This small molecule binds to this protein.
Small molecule (SMILES): CC(=O)N[C@@H]1[C@@H](O)[C@H](O)[C@@H](CO)O[C@H]1O

Binding-site contacts:
Ligand atom O5 contacts residue ASN56 of chain 1.A at 2.4 Å (h-bond).
Ligand atom C2 contacts residue ASN56 of chain 1.A at 2.5 Å.
Ligand atom C7 contacts residue ASN56 of chain 1.A at 4.1 Å.
Ligand atom O7 contacts residue ASN56 of chain 1.A at 4.3 Å.
Ligand atom O5 contacts residue SER58 of chain 1.A at 4.5 Å.
Ligand atom C5 contacts residue ASN56 of chain 1.A at 3.7 Å.
Ligand atom C3 contacts residue ASN56 of chain 1.A at 3.9 Å.
Ligand atom C4 contacts residue ASN56 of chain 1.A at 4.3 Å.
Ligand atom C7 contacts residue THR59 of chain 1.A at 4.2 Å.
Ligand atom O6 contacts residue ASN56 of chain 1.A at 4.4 Å.
Ligand atom N2 contacts residue THR59 of chain 1.A at 3.6 Å.
Ligand atom N2 contacts residue SER58 of chain 1.A at 3.8 Å.
Ligand atom C1 contacts residue SER58 of chain 1.A at 3.8 Å.
Ligand atom N2 contacts residue ASN56 of chain 1.A at 3.0 Å (h-bond).
Ligand atom C1 contacts residue ASN56 of chain 1.A at 1.5 Å.
Ligand atom C2 contacts residue SER58 of chain 1.A at 3.5 Å.

Sequence of chain 1.A:
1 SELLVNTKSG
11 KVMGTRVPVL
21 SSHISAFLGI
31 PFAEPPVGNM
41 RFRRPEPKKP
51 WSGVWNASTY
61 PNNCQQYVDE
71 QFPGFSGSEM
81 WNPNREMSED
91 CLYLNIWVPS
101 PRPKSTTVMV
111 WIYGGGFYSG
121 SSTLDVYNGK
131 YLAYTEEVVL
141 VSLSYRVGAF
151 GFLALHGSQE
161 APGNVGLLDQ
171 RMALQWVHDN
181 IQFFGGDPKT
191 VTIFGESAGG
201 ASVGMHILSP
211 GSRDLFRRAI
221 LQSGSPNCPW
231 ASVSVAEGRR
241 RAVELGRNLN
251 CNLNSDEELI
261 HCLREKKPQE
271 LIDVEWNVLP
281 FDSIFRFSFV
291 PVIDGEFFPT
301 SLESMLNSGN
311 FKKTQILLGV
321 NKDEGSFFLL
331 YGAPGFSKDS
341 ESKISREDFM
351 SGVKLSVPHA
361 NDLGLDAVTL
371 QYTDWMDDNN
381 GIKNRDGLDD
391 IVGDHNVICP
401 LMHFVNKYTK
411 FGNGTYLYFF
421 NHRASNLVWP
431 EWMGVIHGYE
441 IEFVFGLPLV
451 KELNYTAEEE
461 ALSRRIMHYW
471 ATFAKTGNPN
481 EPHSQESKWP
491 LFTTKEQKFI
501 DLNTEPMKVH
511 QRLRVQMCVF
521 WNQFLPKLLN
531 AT